Binding-site contacts:
Ligand atom C1 contacts residue LEU46 of chain 1.A at 4.4 Å (hydrophobic).
Ligand atom C8 contacts residue LEU46 of chain 1.A at 4.0 Å (hydrophobic).
Ligand atom C4 contacts residue ASN53 of chain 1.A at 4.1 Å.
Ligand atom C8 contacts residue PRO48 of chain 1.A at 3.8 Å (hydrophobic).
Ligand atom C3 contacts residue ASN53 of chain 1.A at 3.7 Å.
Ligand atom C2 contacts residue ASN53 of chain 1.A at 2.4 Å.
Ligand atom C7 contacts residue ASN53 of chain 1.A at 3.5 Å.
Ligand atom C8 contacts residue TRP92 of chain 1.A at 3.9 Å (hydrophobic).
Ligand atom C7 contacts residue LEU46 of chain 1.A at 4.0 Å (hydrophobic).
Ligand atom C5 contacts residue ASN53 of chain 1.A at 3.6 Å.
Ligand atom N2 contacts residue LEU46 of chain 1.A at 4.1 Å.
Ligand atom C1 contacts residue ASN53 of chain 1.A at 1.4 Å.
Ligand atom N2 contacts residue ASN53 of chain 1.A at 3.0 Å (h-bond).
Ligand atom O5 contacts residue ASN53 of chain 1.A at 2.2 Å (h-bond).
Ligand atom O7 contacts residue ASN53 of chain 1.A at 3.5 Å (h-bond).

This small molecule binds to this protein.
Small molecule (SMILES): CC(=O)N[C@@H]1[C@@H](O)[C@H](O)[C@@H](CO)O[C@H]1O

Sequence of chain 1.A:
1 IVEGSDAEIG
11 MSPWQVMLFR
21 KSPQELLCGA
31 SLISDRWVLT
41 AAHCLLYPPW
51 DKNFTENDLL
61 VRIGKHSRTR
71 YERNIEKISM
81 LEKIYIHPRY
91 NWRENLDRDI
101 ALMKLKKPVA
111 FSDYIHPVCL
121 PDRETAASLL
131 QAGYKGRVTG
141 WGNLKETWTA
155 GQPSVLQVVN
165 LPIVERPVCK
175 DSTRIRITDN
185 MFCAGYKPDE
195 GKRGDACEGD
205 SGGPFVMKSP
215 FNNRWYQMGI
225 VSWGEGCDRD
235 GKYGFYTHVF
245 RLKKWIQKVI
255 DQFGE